Binding-site contacts:
Ligand atom C2 contacts residue GLY165 of chain 2.A at 3.3 Å.
Ligand atom C3 contacts residue LYS166 of chain 2.A at 4.0 Å.
Ligand atom O6 contacts residue SER129 of chain 3.A at 4.1 Å.
Ligand atom C1 contacts residue LYS166 of chain 2.A at 3.8 Å.
Ligand atom O5 contacts residue ASP151 of chain 1.A at 3.8 Å.
Ligand atom C4 contacts residue LYS166 of chain 2.A at 4.0 Å.
Ligand atom O6 contacts residue ASP151 of chain 1.A at 3.0 Å (salt-bridge).
Ligand atom C3 contacts residue ASP151 of chain 1.A at 3.6 Å.
Ligand atom C2 contacts residue LYS179 of chain 3.A at 4.3 Å.
Ligand atom O3 contacts residue GLY165 of chain 2.A at 2.8 Å (h-bond).
Ligand atom C3 contacts residue GLY165 of chain 2.A at 3.5 Å.
Ligand atom C2 contacts residue LYS166 of chain 2.A at 4.1 Å.
Ligand atom O3 contacts residue ASP151 of chain 1.A at 3.5 Å (salt-bridge).
Ligand atom C6 contacts residue ASP151 of chain 1.A at 3.5 Å.
Ligand atom O2 contacts residue LYS179 of chain 3.A at 3.5 Å (salt-bridge).
Ligand atom O6 contacts residue TYR149 of chain 1.A at 4.3 Å.
Ligand atom O6 contacts residue ARG163 of chain 2.A at 4.2 Å.
Ligand atom C5 contacts residue ASP151 of chain 1.A at 3.4 Å.
Ligand atom O1 contacts residue ARG163 of chain 2.A at 4.0 Å.
Ligand atom O2 contacts residue GLY165 of chain 2.A at 2.5 Å (h-bond).
Ligand atom C1 contacts residue ASP151 of chain 1.A at 4.0 Å.
Ligand atom O2 contacts residue LYS166 of chain 2.A at 3.3 Å (salt-bridge).
Ligand atom O4 contacts residue LYS166 of chain 2.A at 3.7 Å.
Ligand atom O3 contacts residue LYS166 of chain 2.A at 2.9 Å (salt-bridge).

Sequence of chain 3.A:
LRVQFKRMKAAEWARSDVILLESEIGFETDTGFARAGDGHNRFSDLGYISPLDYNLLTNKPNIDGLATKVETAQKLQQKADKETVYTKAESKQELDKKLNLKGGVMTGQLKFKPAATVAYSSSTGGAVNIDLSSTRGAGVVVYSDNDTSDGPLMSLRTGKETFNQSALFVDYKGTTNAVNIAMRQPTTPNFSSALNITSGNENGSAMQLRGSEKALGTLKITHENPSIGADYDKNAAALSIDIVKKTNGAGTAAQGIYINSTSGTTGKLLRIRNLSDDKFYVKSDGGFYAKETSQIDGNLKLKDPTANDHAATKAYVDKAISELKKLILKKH

Sequence of chain 1.A:
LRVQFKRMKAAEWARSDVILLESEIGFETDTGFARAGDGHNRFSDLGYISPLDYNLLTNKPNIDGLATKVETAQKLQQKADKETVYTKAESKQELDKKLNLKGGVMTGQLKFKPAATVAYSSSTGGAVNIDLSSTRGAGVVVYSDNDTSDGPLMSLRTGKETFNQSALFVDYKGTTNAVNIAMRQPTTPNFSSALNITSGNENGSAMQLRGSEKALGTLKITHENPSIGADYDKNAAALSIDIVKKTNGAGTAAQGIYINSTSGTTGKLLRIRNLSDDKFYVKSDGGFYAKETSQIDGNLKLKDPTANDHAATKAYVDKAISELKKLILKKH

Sequence of chain 2.A:
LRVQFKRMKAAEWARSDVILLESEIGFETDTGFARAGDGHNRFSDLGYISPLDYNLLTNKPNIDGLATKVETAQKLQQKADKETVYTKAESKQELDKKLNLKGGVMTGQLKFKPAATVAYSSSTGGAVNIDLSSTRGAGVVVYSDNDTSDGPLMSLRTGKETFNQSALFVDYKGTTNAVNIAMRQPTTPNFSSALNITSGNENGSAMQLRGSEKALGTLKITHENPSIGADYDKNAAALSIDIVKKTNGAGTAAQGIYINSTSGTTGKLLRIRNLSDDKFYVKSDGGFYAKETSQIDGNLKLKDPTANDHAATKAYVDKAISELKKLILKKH

This protein binds this small molecule.
Small molecule (SMILES): OC[C@H]1O[C@@H](O[C@H]2[C@H](O)[C@@H](O)[C@@H](O)O[C@@H]2CO)[C@H](O)[C@@H](O)[C@H]1O